Sequence of chain 1.B:
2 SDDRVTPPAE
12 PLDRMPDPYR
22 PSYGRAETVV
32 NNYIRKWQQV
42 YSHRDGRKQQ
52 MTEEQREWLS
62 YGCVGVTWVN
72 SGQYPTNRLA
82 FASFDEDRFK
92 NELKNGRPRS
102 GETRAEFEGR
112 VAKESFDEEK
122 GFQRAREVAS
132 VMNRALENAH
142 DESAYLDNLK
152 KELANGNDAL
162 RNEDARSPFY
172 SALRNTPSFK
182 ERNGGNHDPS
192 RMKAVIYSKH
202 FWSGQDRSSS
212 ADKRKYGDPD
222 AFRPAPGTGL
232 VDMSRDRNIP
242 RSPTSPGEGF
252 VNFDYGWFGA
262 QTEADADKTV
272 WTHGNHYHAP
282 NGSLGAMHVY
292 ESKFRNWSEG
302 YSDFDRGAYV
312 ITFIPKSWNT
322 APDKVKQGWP

Binding-site contacts:
Ligand atom CB contacts residue ASN276 of chain 1.B at 3.7 Å.
Ligand atom CD1 contacts residue ASN239 of chain 1.B at 3.8 Å.
Ligand atom CD1 contacts residue TYR62 of chain 1.B at 3.6 Å (hydrophobic).
Ligand atom OAC contacts residue ASN276 of chain 1.B at 3.3 Å (h-bond).
Ligand atom C1A contacts residue CYS64 of chain 1.B at 2.6 Å (hydrophobic).
Ligand atom OAC contacts residue HIS277 of chain 1.B at 3.3 Å (h-bond).
Ligand atom CB contacts residue GLY250 of chain 1.B at 3.9 Å.
Ligand atom CA contacts residue TYR62 of chain 1.B at 3.8 Å (hydrophobic).
Ligand atom O contacts residue GLY250 of chain 1.B at 3.5 Å.
Ligand atom OG contacts residue ASN276 of chain 1.B at 3.5 Å (h-bond).
Ligand atom CE contacts residue GLY250 of chain 1.B at 3.7 Å.
Ligand atom O contacts residue TYR62 of chain 1.B at 3.5 Å (h-bond).
Ligand atom CD1 contacts residue VAL65 of chain 1.B at 4.1 Å (hydrophobic).
Ligand atom OAC contacts residue GLY63 of chain 1.B at 3.4 Å.
Ligand atom OAC contacts residue GLY275 of chain 1.B at 3.6 Å.
Ligand atom C contacts residue TYR278 of chain 1.B at 3.8 Å (hydrophobic).
Ligand atom O contacts residue HIS277 of chain 1.B at 4.0 Å.
Ligand atom CD contacts residue LEU285 of chain 1.B at 3.7 Å (hydrophobic).
Ligand atom CA contacts residue TYR278 of chain 1.B at 3.5 Å (hydrophobic).
Ligand atom OG contacts residue CYS64 of chain 1.B at 3.8 Å.
Ligand atom C1A contacts residue ASN276 of chain 1.B at 3.5 Å.
Ligand atom CA contacts residue PHE251 of chain 1.B at 3.8 Å (hydrophobic).
Ligand atom O contacts residue ASN253 of chain 1.B at 3.3 Å (h-bond).
Ligand atom C contacts residue VAL252 of chain 1.B at 3.9 Å (hydrophobic).
Ligand atom CB contacts residue VAL252 of chain 1.B at 4.1 Å (hydrophobic).
Ligand atom CB contacts residue PHE251 of chain 1.B at 3.9 Å (hydrophobic).
Ligand atom O contacts residue VAL252 of chain 1.B at 3.6 Å.
Ligand atom CG2 contacts residue PHE254 of chain 1.B at 4.1 Å (hydrophobic).
Ligand atom OG contacts residue HIS277 of chain 1.B at 3.5 Å.
Ligand atom C2A contacts residue CYS64 of chain 1.B at 1.8 Å (hydrophobic).
Ligand atom CD1 contacts residue TYR75 of chain 1.B at 4.0 Å (hydrophobic).
Ligand atom O contacts residue HIS277 of chain 1.B at 3.3 Å.
Ligand atom C1A contacts residue HIS277 of chain 1.B at 3.9 Å.
Ligand atom O contacts residue PHE251 of chain 1.B at 4.1 Å.
Ligand atom O contacts residue TYR278 of chain 1.B at 3.2 Å (h-bond).
Ligand atom CG contacts residue LEU285 of chain 1.B at 3.9 Å (hydrophobic).
Ligand atom CB contacts residue LEU285 of chain 1.B at 3.9 Å (hydrophobic).
Ligand atom C2A contacts residue PHE254 of chain 1.B at 3.4 Å (hydrophobic).
Ligand atom OAC contacts residue CYS64 of chain 1.B at 2.5 Å (h-bond).
Ligand atom CB contacts residue PHE254 of chain 1.B at 3.8 Å (hydrophobic).

This small molecule binds to this protein.
Small molecule (SMILES): CC[C@H](C)[C@H](NC(=O)[C@@H]1CCCN1C(=O)[C@@H](NC(=O)[C@H](C)N)[C@@H](C)CC)C(=O)NCC(=O)N[C@@H](COC(C)=O)C(=O)N[C@@H](CCCCN)C(=O)N[C@@H](CCSC)C(=O)N[C@H](C=O)[C@@H](C)O